Binding-site contacts:
Ligand atom C1 contacts residue ASN616 of chain 1.B at 1.4 Å.
Ligand atom C5 contacts residue ASN616 of chain 1.B at 3.7 Å.
Ligand atom C3 contacts residue ASN616 of chain 1.B at 3.8 Å.
Ligand atom O7 contacts residue ASN616 of chain 1.B at 4.2 Å.
Ligand atom N2 contacts residue ASN616 of chain 1.B at 2.8 Å (h-bond).
Ligand atom C8 contacts residue ASN616 of chain 1.B at 4.5 Å.
Ligand atom C2 contacts residue ASN616 of chain 1.B at 2.4 Å.
Ligand atom O5 contacts residue ASN616 of chain 1.B at 2.4 Å (h-bond).
Ligand atom C8 contacts residue GLN644 of chain 1.B at 4.1 Å.
Ligand atom C7 contacts residue ASN616 of chain 1.B at 3.7 Å.
Ligand atom C4 contacts residue ASN616 of chain 1.B at 4.2 Å.
Ligand atom N2 contacts residue GLN644 of chain 1.B at 4.4 Å.

Sequence of chain 1.B:
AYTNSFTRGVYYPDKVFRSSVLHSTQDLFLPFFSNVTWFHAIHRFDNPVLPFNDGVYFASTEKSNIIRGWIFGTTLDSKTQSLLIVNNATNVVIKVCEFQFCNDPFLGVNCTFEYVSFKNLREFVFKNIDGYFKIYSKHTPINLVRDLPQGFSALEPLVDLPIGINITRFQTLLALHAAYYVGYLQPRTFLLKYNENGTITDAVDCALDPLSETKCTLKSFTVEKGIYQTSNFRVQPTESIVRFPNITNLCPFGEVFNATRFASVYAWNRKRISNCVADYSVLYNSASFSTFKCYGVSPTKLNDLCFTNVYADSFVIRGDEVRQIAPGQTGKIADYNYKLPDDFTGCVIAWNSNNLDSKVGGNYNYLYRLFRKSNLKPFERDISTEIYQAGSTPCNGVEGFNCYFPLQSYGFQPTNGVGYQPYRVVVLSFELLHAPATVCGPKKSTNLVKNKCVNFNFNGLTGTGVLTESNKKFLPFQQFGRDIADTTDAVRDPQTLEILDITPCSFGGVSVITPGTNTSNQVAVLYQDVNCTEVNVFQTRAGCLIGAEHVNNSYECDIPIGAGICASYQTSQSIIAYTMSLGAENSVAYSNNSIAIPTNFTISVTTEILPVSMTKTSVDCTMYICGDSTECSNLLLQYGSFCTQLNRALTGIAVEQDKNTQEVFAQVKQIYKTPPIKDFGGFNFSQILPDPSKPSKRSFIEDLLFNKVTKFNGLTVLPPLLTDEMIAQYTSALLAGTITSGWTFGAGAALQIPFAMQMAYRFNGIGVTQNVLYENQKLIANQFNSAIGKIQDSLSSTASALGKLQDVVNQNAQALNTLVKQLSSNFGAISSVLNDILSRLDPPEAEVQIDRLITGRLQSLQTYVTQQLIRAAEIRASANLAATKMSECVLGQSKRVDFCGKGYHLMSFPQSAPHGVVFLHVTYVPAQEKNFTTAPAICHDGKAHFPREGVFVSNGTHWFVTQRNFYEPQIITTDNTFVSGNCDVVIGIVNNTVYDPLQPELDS

A small-molecule ligand and the protein it binds are described below.
Small molecule (SMILES): CC(=O)N[C@@H]1[C@@H](O)[C@H](O)[C@@H](CO)O[C@H]1O